Binding-site contacts:
Ligand atom O3B contacts residue MG1 of chain 1.U at 3.8 Å.
Ligand atom N1 contacts residue TYR104 of chain 1.E at 3.5 Å.
Ligand atom O1B contacts residue MG1 of chain 1.U at 2.2 Å.
Ligand atom O3' contacts residue TYR265 of chain 1.E at 3.1 Å.
Ligand atom C6 contacts residue TYR104 of chain 1.E at 3.4 Å (hydrophobic).
Ligand atom O1B contacts residue THR74 of chain 1.E at 2.9 Å (h-bond).
Ligand atom O2G contacts residue LYS251 of chain 1.D at 3.4 Å (salt-bridge).
Ligand atom C2 contacts residue ALA253 of chain 1.D at 3.5 Å (hydrophobic).
Ligand atom O2B contacts residue SER70 of chain 1.E at 3.7 Å.
Ligand atom O3G contacts residue LYS249 of chain 1.D at 3.1 Å (salt-bridge).
Ligand atom S1G contacts residue GLU69 of chain 1.E at 3.5 Å.
Ligand atom O2B contacts residue GLY72 of chain 1.E at 3.5 Å (h-bond).
Ligand atom PB contacts residue LYS73 of chain 1.E at 3.7 Å.
Ligand atom O3B contacts residue SER70 of chain 1.E at 3.2 Å (h-bond).
Ligand atom N6 contacts residue ALA253 of chain 1.D at 3.8 Å.
Ligand atom O1A contacts residue GLY72 of chain 1.E at 3.6 Å.
Ligand atom O1A contacts residue THR74 of chain 1.E at 3.8 Å.
Ligand atom O2' contacts residue ASN250 of chain 1.D at 2.9 Å (h-bond).
Ligand atom N6 contacts residue ASP101 of chain 1.E at 3.5 Å (salt-bridge).
Ligand atom PB contacts residue MG1 of chain 1.U at 3.5 Å.
Ligand atom O2G contacts residue GLU97 of chain 1.E at 3.5 Å (salt-bridge).
Ligand atom O2B contacts residue LYS73 of chain 1.E at 2.9 Å (salt-bridge).
Ligand atom C2 contacts residue ALA254 of chain 1.D at 3.6 Å (hydrophobic).
Ligand atom C2 contacts residue TYR104 of chain 1.E at 3.7 Å (hydrophobic).
Ligand atom C4 contacts residue TYR104 of chain 1.E at 3.8 Å (hydrophobic).
Ligand atom C2' contacts residue ASN250 of chain 1.D at 3.8 Å.
Ligand atom N6 contacts residue LYS251 of chain 1.D at 3.1 Å (salt-bridge).
Ligand atom O3A contacts residue GLY72 of chain 1.E at 3.4 Å (h-bond).
Ligand atom O1A contacts residue THR75 of chain 1.E at 2.9 Å (h-bond).
Ligand atom PG contacts residue MG1 of chain 1.U at 3.5 Å.
Ligand atom O3G contacts residue LYS251 of chain 1.D at 3.3 Å.
Ligand atom O2G contacts residue MG1 of chain 1.U at 2.2 Å.
Ligand atom N7 contacts residue LYS251 of chain 1.D at 3.4 Å (salt-bridge).
Ligand atom S1G contacts residue SER70 of chain 1.E at 3.6 Å.
Ligand atom O2' contacts residue PRO255 of chain 1.D at 3.3 Å.
Ligand atom N6 contacts residue TYR104 of chain 1.E at 3.5 Å.
Ligand atom S1G contacts residue PHE218 of chain 1.D at 3.5 Å.
Ligand atom N1 contacts residue ALA253 of chain 1.D at 3.5 Å.
Ligand atom O2B contacts residue SER71 of chain 1.E at 3.5 Å (h-bond).
Ligand atom O3A contacts residue SER70 of chain 1.E at 3.7 Å.

Sequence of chain 1.E:
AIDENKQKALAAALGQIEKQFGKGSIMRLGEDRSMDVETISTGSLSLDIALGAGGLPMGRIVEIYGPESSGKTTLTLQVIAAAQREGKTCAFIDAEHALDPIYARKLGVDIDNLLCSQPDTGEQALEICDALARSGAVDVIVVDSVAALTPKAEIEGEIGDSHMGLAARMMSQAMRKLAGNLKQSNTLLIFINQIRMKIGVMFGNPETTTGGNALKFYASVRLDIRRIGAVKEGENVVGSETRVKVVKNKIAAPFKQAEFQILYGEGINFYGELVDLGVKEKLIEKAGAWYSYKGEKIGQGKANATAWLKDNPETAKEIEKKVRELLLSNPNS

A small-molecule ligand and the protein it binds are described below.
Small molecule (SMILES): Nc1ncnc2c1ncn2[C@@H]1O[C@H](COP(=O)(O)OP(=O)(O)OP(O)(O)=S)[C@@H](O)[C@H]1O

Sequence of chain 1.D:
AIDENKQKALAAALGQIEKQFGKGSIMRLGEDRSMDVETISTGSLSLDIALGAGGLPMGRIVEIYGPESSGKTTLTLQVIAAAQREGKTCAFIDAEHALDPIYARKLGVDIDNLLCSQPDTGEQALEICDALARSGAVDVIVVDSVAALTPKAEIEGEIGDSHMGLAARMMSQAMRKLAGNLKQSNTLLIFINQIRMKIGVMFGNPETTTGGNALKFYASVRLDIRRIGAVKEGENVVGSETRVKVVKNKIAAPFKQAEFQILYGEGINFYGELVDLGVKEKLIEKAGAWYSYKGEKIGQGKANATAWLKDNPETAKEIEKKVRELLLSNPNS